Binding-site contacts:
Ligand atom O4' contacts residue HIS630 of chain 1.C at 4.4 Å.
Ligand atom N6 contacts residue PRO633 of chain 1.C at 4.1 Å.
Ligand atom O2P contacts residue PHE629 of chain 1.C at 4.0 Å.
Ligand atom C6 contacts residue PRO631 of chain 1.C at 4.0 Å (hydrophobic).
Ligand atom N3 contacts residue PRO419 of chain 1.C at 4.3 Å.
Ligand atom N6 contacts residue GLY639 of chain 1.C at 2.8 Å (h-bond).
Ligand atom N6 contacts residue PRO631 of chain 1.C at 3.9 Å.
Ligand atom C2 contacts residue GLY639 of chain 1.C at 3.7 Å.
Ligand atom C6 contacts residue PRO419 of chain 1.C at 4.4 Å (hydrophobic).
Ligand atom N1 contacts residue ILE622 of chain 1.C at 4.4 Å.
Ligand atom C6 contacts residue SER632 of chain 1.C at 4.3 Å.
Ligand atom N9 contacts residue HIS630 of chain 1.C at 4.2 Å.
Ligand atom C5 contacts residue SER632 of chain 1.C at 4.3 Å.
Ligand atom N1 contacts residue VAL418 of chain 1.C at 3.8 Å.
Ligand atom N9 contacts residue PRO419 of chain 1.C at 4.2 Å.
Ligand atom O4' contacts residue PRO631 of chain 1.C at 3.8 Å.
Ligand atom C8 contacts residue PRO419 of chain 1.C at 4.3 Å (hydrophobic).
Ligand atom N6 contacts residue VAL418 of chain 1.C at 3.6 Å.
Ligand atom N7 contacts residue PRO419 of chain 1.C at 4.4 Å.
Ligand atom N6 contacts residue GLY637 of chain 1.C at 4.1 Å.
Ligand atom N7 contacts residue HIS630 of chain 1.C at 4.1 Å.
Ligand atom C5 contacts residue PRO631 of chain 1.C at 4.4 Å (hydrophobic).
Ligand atom N1 contacts residue PRO631 of chain 1.C at 4.2 Å.
Ligand atom N6 contacts residue SER632 of chain 1.C at 3.9 Å.
Ligand atom N6 contacts residue PHE638 of chain 1.C at 3.8 Å.
Ligand atom C4 contacts residue PRO419 of chain 1.C at 4.2 Å (hydrophobic).
Ligand atom O2P contacts residue PRO631 of chain 1.C at 3.8 Å.
Ligand atom O5' contacts residue PRO631 of chain 1.C at 4.1 Å.
Ligand atom N1 contacts residue GLY639 of chain 1.C at 2.9 Å (h-bond).
Ligand atom C6 contacts residue GLY639 of chain 1.C at 3.7 Å.
Ligand atom C2' contacts residue PRO419 of chain 1.C at 4.0 Å (hydrophobic).
Ligand atom N7 contacts residue SER632 of chain 1.C at 3.8 Å.
Ligand atom C4 contacts residue PRO631 of chain 1.C at 4.4 Å (hydrophobic).
Ligand atom C1' contacts residue HIS630 of chain 1.C at 4.0 Å.
Ligand atom O2P contacts residue HIS628 of chain 1.C at 4.3 Å.
Ligand atom O5' contacts residue PHE629 of chain 1.C at 4.2 Å.
Ligand atom C8 contacts residue HIS630 of chain 1.C at 3.4 Å.
Ligand atom C5 contacts residue PRO419 of chain 1.C at 4.2 Å (hydrophobic).
Ligand atom C6 contacts residue VAL418 of chain 1.C at 3.8 Å (hydrophobic).
Ligand atom C2 contacts residue PRO419 of chain 1.C at 4.4 Å (hydrophobic).

This protein binds this small molecule.
Small molecule (SMILES): Nc1ncnc2c1ncn2[C@H]1C[C@H](O)[C@@H](COP(=O)(O)O)O1

Sequence of chain 1.C:
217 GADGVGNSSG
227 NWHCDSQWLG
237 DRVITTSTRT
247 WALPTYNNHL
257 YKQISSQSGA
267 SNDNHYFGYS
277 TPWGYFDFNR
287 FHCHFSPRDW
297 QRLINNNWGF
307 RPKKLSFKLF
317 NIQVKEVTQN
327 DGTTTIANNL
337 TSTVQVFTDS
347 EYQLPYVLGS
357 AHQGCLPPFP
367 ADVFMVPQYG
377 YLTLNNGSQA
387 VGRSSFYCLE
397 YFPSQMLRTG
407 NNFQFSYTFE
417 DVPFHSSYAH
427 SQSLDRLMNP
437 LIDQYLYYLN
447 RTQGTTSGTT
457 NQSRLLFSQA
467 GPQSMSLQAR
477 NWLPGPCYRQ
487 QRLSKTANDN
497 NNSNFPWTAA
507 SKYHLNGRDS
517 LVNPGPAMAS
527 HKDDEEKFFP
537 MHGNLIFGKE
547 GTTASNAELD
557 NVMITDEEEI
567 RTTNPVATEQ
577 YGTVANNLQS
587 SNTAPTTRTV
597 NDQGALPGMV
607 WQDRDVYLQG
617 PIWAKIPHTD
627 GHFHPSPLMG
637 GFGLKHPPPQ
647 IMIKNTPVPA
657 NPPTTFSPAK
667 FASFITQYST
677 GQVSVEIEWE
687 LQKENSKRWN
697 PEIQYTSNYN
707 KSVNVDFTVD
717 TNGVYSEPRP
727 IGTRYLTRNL